Sequence of chain 1.K:
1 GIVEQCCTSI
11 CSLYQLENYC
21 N

Sequence of chain 1.L:
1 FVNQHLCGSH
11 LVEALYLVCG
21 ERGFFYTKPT

Binding-site contacts:
Ligand atom C4 contacts residue LEU13 of chain 1.G at 3.5 Å (hydrophobic).
Ligand atom C5 contacts residue LEU13 of chain 1.G at 3.7 Å (hydrophobic).
Ligand atom C2 contacts residue TYR14 of chain 1.G at 3.7 Å (hydrophobic).
Ligand atom O1 contacts residue VAL18 of chain 1.L at 4.2 Å.
Ligand atom C7 contacts residue TYR14 of chain 1.G at 4.0 Å (hydrophobic).
Ligand atom C1 contacts residue TYR14 of chain 1.G at 3.4 Å (hydrophobic).
Ligand atom C3 contacts residue TYR14 of chain 1.K at 4.3 Å (hydrophobic).
Ligand atom C7 contacts residue LEU13 of chain 1.K at 3.7 Å (hydrophobic).
Ligand atom C6 contacts residue VAL18 of chain 1.L at 4.2 Å (hydrophobic).
Ligand atom C1 contacts residue LEU13 of chain 1.K at 4.0 Å (hydrophobic).
Ligand atom O1 contacts residue TYR14 of chain 1.K at 4.1 Å.
Ligand atom C1 contacts residue GLU17 of chain 1.K at 3.9 Å.
Ligand atom C2 contacts residue LEU13 of chain 1.K at 3.7 Å (hydrophobic).
Ligand atom C3 contacts residue TYR14 of chain 1.G at 3.7 Å (hydrophobic).
Ligand atom C6 contacts residue TYR14 of chain 1.G at 3.4 Å (hydrophobic).
Ligand atom C3 contacts residue LEU13 of chain 1.K at 3.7 Å (hydrophobic).
Ligand atom C2 contacts residue TYR14 of chain 1.K at 3.6 Å (hydrophobic).
Ligand atom C7 contacts residue VAL18 of chain 1.H at 4.4 Å (hydrophobic).
Ligand atom O1 contacts residue TYR14 of chain 1.G at 3.9 Å.
Ligand atom C4 contacts residue TYR14 of chain 1.G at 3.5 Å (hydrophobic).
Ligand atom C7 contacts residue TYR14 of chain 1.K at 4.1 Å (hydrophobic).
Ligand atom C4 contacts residue LEU13 of chain 1.K at 4.2 Å (hydrophobic).
Ligand atom O1 contacts residue GLU17 of chain 1.K at 2.8 Å (salt-bridge).
Ligand atom C5 contacts residue TYR14 of chain 1.G at 3.3 Å (hydrophobic).
Ligand atom C7 contacts residue GLU17 of chain 1.G at 4.1 Å.
Ligand atom O1 contacts residue LEU13 of chain 1.K at 3.6 Å (h-bond).
Ligand atom C6 contacts residue GLU17 of chain 1.K at 4.5 Å.

This protein binds this small molecule.
Small molecule (SMILES): Cc1cccc(O)c1

Sequence of chain 1.H:
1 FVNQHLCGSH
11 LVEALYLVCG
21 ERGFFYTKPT

Sequence of chain 1.G:
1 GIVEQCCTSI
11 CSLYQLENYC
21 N